Binding-site contacts:
Ligand atom C1S contacts residue MN1 of chain 1.G at 3.2 Å.
Ligand atom O1A contacts residue GLY28 of chain 1.A at 3.4 Å.
Ligand atom O2S contacts residue MN1 of chain 1.G at 2.1 Å.
Ligand atom O2G contacts residue MN1 of chain 1.G at 2.2 Å.
Ligand atom NS contacts residue ASP155 of chain 1.A at 3.0 Å (salt-bridge).
Ligand atom PG contacts residue MN1 of chain 1.G at 3.2 Å.
Ligand atom N6 contacts residue GLU100 of chain 1.A at 2.9 Å (salt-bridge).
Ligand atom C5 contacts residue MET162 of chain 1.A at 3.4 Å (hydrophobic).
Ligand atom O2B contacts residue MN1 of chain 1.G at 2.2 Å.
Ligand atom N6 contacts residue MET99 of chain 1.A at 3.5 Å (h-bond).
Ligand atom C2S contacts residue ARG159 of chain 1.A at 3.5 Å.
Ligand atom C5' contacts residue GLN27 of chain 1.A at 3.5 Å.
Ligand atom N1 contacts residue MET102 of chain 1.A at 2.8 Å (h-bond).
Ligand atom PB contacts residue MN1 of chain 1.G at 3.3 Å.
Ligand atom C1S contacts residue PHE10 of chain 1.E at 3.3 Å (hydrophobic).
Ligand atom O2S contacts residue ASP173 of chain 1.A at 2.9 Å (salt-bridge).
Ligand atom O1B contacts residue GLY28 of chain 1.A at 3.3 Å.
Ligand atom O1B contacts residue SER29 of chain 1.A at 2.6 Å (h-bond).
Ligand atom O2S contacts residue ASN160 of chain 1.A at 3.0 Å (h-bond).
Ligand atom NS contacts residue PHE10 of chain 1.E at 1.5 Å.
Ligand atom O2G contacts residue ASN160 of chain 1.A at 3.2 Å (h-bond).
Ligand atom O3B contacts residue MN1 of chain 1.G at 3.4 Å.
Ligand atom O3G contacts residue ALA6 of chain 1.E at 3.5 Å (h-bond).
Ligand atom O5' contacts residue VAL33 of chain 1.A at 3.4 Å.
Ligand atom N9 contacts residue MET162 of chain 1.A at 3.5 Å.
Ligand atom C2 contacts residue MET102 of chain 1.A at 3.4 Å (hydrophobic).
Ligand atom NS contacts residue ARG159 of chain 1.A at 3.4 Å (salt-bridge).
Ligand atom C2S contacts residue ASP155 of chain 1.A at 3.6 Å.
Ligand atom O2B contacts residue ASP173 of chain 1.A at 2.7 Å (salt-bridge).
Ligand atom O3A contacts residue GLY28 of chain 1.A at 3.4 Å.
Ligand atom C2S contacts residue MN1 of chain 1.G at 3.0 Å.
Ligand atom C2S contacts residue PHE10 of chain 1.E at 2.6 Å (hydrophobic).
Ligand atom O2A contacts residue LYS53 of chain 1.A at 3.4 Å (salt-bridge).
Ligand atom N3 contacts residue MET162 of chain 1.A at 3.5 Å.
Ligand atom O4' contacts residue VAL33 of chain 1.A at 3.5 Å.
Ligand atom N6 contacts residue ALA51 of chain 1.A at 3.5 Å.
Ligand atom O2S contacts residue ARG159 of chain 1.A at 3.5 Å (salt-bridge).
Ligand atom C4 contacts residue MET162 of chain 1.A at 3.2 Å (hydrophobic).
Ligand atom O2' contacts residue ASP106 of chain 1.A at 3.5 Å (salt-bridge).
Ligand atom O2S contacts residue ASP155 of chain 1.A at 3.2 Å (salt-bridge).

Sequence of chain 1.A:
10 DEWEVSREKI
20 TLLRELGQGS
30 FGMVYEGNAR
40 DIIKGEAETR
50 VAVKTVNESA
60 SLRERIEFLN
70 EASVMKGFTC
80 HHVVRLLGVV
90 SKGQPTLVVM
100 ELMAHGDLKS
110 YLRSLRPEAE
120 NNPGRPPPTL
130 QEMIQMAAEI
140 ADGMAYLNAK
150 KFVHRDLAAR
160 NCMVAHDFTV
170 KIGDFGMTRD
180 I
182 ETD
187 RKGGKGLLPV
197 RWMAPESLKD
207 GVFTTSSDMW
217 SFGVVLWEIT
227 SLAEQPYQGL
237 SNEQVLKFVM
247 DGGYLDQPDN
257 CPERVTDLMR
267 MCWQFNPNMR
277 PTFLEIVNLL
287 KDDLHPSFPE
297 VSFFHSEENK

Sequence of chain 1.E:
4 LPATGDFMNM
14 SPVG

This small molecule binds to this protein.
Small molecule (SMILES): NC(=O)CS[P](=O)(O)O[P](=O)(O)O[P](=O)(O)OC[C@H]1O[C@@H](n2cnc3c(N)ncnc32)[C@H](O)[C@@H]1O